Sequence of chain 3.C:
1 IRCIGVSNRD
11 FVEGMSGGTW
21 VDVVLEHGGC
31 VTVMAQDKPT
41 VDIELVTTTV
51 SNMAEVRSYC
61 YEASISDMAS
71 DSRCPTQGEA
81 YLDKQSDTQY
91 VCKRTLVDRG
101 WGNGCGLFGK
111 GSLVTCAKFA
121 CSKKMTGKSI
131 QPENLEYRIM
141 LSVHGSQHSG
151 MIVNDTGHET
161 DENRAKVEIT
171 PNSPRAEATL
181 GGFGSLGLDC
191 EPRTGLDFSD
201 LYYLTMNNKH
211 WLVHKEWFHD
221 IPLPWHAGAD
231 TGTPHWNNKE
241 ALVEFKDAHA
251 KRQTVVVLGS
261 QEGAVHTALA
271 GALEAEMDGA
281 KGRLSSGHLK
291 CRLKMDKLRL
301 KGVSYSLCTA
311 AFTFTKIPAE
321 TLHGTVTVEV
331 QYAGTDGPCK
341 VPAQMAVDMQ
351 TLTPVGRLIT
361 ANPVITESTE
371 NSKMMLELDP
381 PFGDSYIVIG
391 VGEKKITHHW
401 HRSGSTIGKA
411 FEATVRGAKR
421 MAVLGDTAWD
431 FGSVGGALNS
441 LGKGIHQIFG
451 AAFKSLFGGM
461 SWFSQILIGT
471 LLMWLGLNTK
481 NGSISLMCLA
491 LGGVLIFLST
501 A

This protein binds this small molecule.
Small molecule (SMILES): CC(=O)N[C@H]1[C@H](O[C@H]2[C@H](O)[C@@H](NC(C)=O)CO[C@@H]2CO)O[C@H](CO)[C@@H](O)[C@@H]1O

Binding-site contacts:
Ligand atom N2 contacts residue ASN154 of chain 3.C at 3.8 Å.
Ligand atom C1 contacts residue THR156 of chain 3.C at 3.6 Å.
Ligand atom C2 contacts residue ASN154 of chain 3.C at 3.5 Å.
Ligand atom C8 contacts residue ASN154 of chain 3.C at 3.6 Å.
Ligand atom N2 contacts residue THR156 of chain 3.C at 3.6 Å (h-bond).
Ligand atom C7 contacts residue THR156 of chain 3.C at 3.9 Å.
Ligand atom C6 contacts residue MET151 of chain 3.C at 4.5 Å (hydrophobic).
Ligand atom C8 contacts residue THR156 of chain 3.C at 4.0 Å.
Ligand atom O6 contacts residue MET151 of chain 3.C at 3.4 Å.
Ligand atom O5 contacts residue ASN154 of chain 3.C at 4.0 Å.
Ligand atom C2 contacts residue THR156 of chain 3.C at 4.2 Å.
Ligand atom C1 contacts residue ASN154 of chain 3.C at 3.4 Å.
Ligand atom C7 contacts residue ASN154 of chain 3.C at 3.3 Å.
Ligand atom O7 contacts residue ASN154 of chain 3.C at 2.6 Å (h-bond).